Binding-site contacts:
Ligand atom C2' contacts residue ARG57 of chain 2.F at 4.4 Å.
Ligand atom C4 contacts residue ARG65 of chain 2.F at 3.7 Å.
Ligand atom O2 contacts residue LYS49 of chain 2.F at 3.0 Å (salt-bridge).
Ligand atom C2 contacts residue ARG65 of chain 2.F at 4.4 Å.
Ligand atom C5 contacts residue ARG57 of chain 2.F at 3.6 Å.
Ligand atom O4 contacts residue ARG65 of chain 2.F at 3.3 Å (salt-bridge).
Ligand atom N3 contacts residue ARG65 of chain 2.F at 3.3 Å (salt-bridge).
Ligand atom O4 contacts residue ARG57 of chain 2.F at 3.2 Å (salt-bridge).
Ligand atom N1 contacts residue LYS49 of chain 2.F at 4.3 Å.
Ligand atom C2' contacts residue LYS49 of chain 2.F at 4.0 Å.
Ligand atom C2 contacts residue ARG57 of chain 2.F at 3.4 Å.
Ligand atom C4 contacts residue ARG57 of chain 2.F at 3.6 Å.
Ligand atom N3 contacts residue ARG57 of chain 2.F at 3.1 Å.
Ligand atom C1' contacts residue ARG57 of chain 2.F at 2.9 Å.
Ligand atom C2 contacts residue LYS49 of chain 2.F at 3.9 Å.
Ligand atom O2 contacts residue ARG65 of chain 2.F at 4.0 Å.
Ligand atom O2 contacts residue ARG57 of chain 2.F at 3.0 Å.
Ligand atom N1 contacts residue ARG57 of chain 2.F at 2.7 Å (salt-bridge).
Ligand atom C1' contacts residue LYS49 of chain 2.F at 3.8 Å.
Ligand atom C6 contacts residue ARG57 of chain 2.F at 2.9 Å.
Ligand atom O4' contacts residue ARG57 of chain 2.F at 3.0 Å (salt-bridge).
Ligand atom O2' contacts residue LYS49 of chain 2.F at 3.4 Å.

Sequence of chain 2.F:
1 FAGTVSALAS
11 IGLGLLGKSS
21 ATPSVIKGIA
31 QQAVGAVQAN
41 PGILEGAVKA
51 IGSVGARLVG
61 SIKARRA

The small molecule below binds the protein below.
Small molecule (SMILES): O=c1ccn([C@@H]2O[C@H](CO[P](=O)(O)O[C@H]3[C@@H](O)[C@H](n4ccc(=O)[nH]c4=O)O[C@@H]3CO[P](=O)(O)O[C@H]3[C@@H](O)[C@H](n4ccc(=O)[nH]c4=O)O[C@@H]3CO[P](=O)(O)O[C@H]3[C@@H](O)[C@H](n4ccc(=O)[nH]c4=O)O[C@@H]3CO)[C@@H](O)[C@H]2O)c(=O)[nH]1